The small molecule below binds the protein below.
Small molecule (SMILES): CC(=O)N[C@@H]1[C@@H](O)[C@H](O)[C@@H](CO)O[C@H]1O

Binding-site contacts:
Ligand atom C8 contacts residue THR18 of chain 3.A at 3.4 Å.
Ligand atom N2 contacts residue ASN16 of chain 3.A at 3.0 Å (h-bond).
Ligand atom C8 contacts residue ASN32 of chain 3.A at 3.8 Å.
Ligand atom O7 contacts residue ASN16 of chain 3.A at 3.2 Å (h-bond).
Ligand atom C1 contacts residue ASN16 of chain 3.A at 1.4 Å.
Ligand atom C7 contacts residue ASN16 of chain 3.A at 3.3 Å.
Ligand atom C2 contacts residue ASN16 of chain 3.A at 2.4 Å.
Ligand atom C7 contacts residue THR18 of chain 3.A at 4.5 Å.
Ligand atom C8 contacts residue ASN16 of chain 3.A at 3.4 Å.
Ligand atom C8 contacts residue THR31 of chain 3.A at 3.4 Å.
Ligand atom C3 contacts residue ASN16 of chain 3.A at 3.8 Å.
Ligand atom C4 contacts residue ASN16 of chain 3.A at 4.2 Å.
Ligand atom O5 contacts residue ASN16 of chain 3.A at 2.4 Å (h-bond).
Ligand atom C5 contacts residue ASN16 of chain 3.A at 3.7 Å.

Sequence of chain 3.A:
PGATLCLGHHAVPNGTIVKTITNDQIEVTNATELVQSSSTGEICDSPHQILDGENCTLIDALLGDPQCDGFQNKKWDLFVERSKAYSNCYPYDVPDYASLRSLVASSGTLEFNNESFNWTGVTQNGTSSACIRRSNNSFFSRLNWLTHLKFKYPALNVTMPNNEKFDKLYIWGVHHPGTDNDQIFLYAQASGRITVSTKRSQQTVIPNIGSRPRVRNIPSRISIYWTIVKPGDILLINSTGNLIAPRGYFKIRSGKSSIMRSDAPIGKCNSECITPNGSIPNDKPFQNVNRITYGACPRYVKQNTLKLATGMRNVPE